Binding-site contacts:
Ligand atom O contacts residue TRP9 of chain 1.A at 3.0 Å (h-bond).
Ligand atom C contacts residue ARG74 of chain 1.A at 4.1 Å.
Ligand atom C contacts residue TRP9 of chain 1.A at 3.7 Å (hydrophobic).
Ligand atom O contacts residue LEU11 of chain 1.A at 2.9 Å (h-bond).
Ligand atom CA contacts residue GLU7 of chain 1.A at 3.7 Å.
Ligand atom CG1 contacts residue LEU11 of chain 1.A at 3.5 Å (hydrophobic).
Ligand atom CB contacts residue TRP9 of chain 1.A at 3.4 Å (hydrophobic).
Ligand atom O contacts residue ASP8 of chain 1.A at 3.9 Å.
Ligand atom C contacts residue LEU11 of chain 1.A at 3.9 Å (hydrophobic).
Ligand atom O contacts residue PHE83 of chain 1.A at 3.7 Å.
Ligand atom CB contacts residue LEU11 of chain 1.A at 3.9 Å (hydrophobic).
Ligand atom C contacts residue PHE83 of chain 1.A at 4.3 Å (hydrophobic).
Ligand atom CA contacts residue TRP9 of chain 1.A at 4.1 Å (hydrophobic).
Ligand atom N contacts residue LEU11 of chain 1.A at 4.2 Å.
Ligand atom CA contacts residue GLU7 of chain 1.A at 3.1 Å.
Ligand atom O contacts residue GLU7 of chain 1.A at 3.7 Å.
Ligand atom CG1 contacts residue TYR81 of chain 1.A at 3.5 Å (hydrophobic).
Ligand atom C contacts residue TRP9 of chain 1.A at 4.1 Å (hydrophobic).
Ligand atom CB contacts residue TRP9 of chain 1.A at 3.0 Å (hydrophobic).
Ligand atom N contacts residue GLU7 of chain 1.A at 2.7 Å (salt-bridge).
Ligand atom C contacts residue GLU7 of chain 1.A at 3.3 Å.
Ligand atom CG2 contacts residue TRP9 of chain 1.A at 3.8 Å (hydrophobic).
Ligand atom CB contacts residue GLU7 of chain 1.A at 3.7 Å.
Ligand atom N contacts residue TRP9 of chain 1.A at 4.0 Å.
Ligand atom O contacts residue ARG74 of chain 1.A at 3.1 Å.
Ligand atom CA contacts residue TRP9 of chain 1.A at 3.4 Å (hydrophobic).
Ligand atom CG2 contacts residue LEU11 of chain 1.A at 4.1 Å (hydrophobic).
Ligand atom CA contacts residue TRP9 of chain 1.A at 4.0 Å (hydrophobic).
Ligand atom CA contacts residue PHE83 of chain 1.A at 4.1 Å (hydrophobic).
Ligand atom CB contacts residue GLU7 of chain 1.A at 3.6 Å.
Ligand atom CG2 contacts residue PHE83 of chain 1.A at 4.1 Å (hydrophobic).
Ligand atom OXT contacts residue GLU7 of chain 1.A at 2.5 Å (salt-bridge).
Ligand atom OG contacts residue ARG74 of chain 1.A at 3.2 Å.
Ligand atom N contacts residue TRP9 of chain 1.A at 3.0 Å (h-bond).
Ligand atom O contacts residue ASP10 of chain 1.A at 3.9 Å.
Ligand atom O contacts residue LEU11 of chain 1.A at 4.2 Å.
Ligand atom CA contacts residue LEU11 of chain 1.A at 4.2 Å (hydrophobic).
Ligand atom O contacts residue GLU7 of chain 1.A at 2.7 Å (salt-bridge).
Ligand atom N contacts residue GLU7 of chain 1.A at 4.3 Å.
Ligand atom C contacts residue GLU7 of chain 1.A at 2.7 Å.

This protein binds this small molecule.
Small molecule (SMILES): CC(C)[C@H](NC(=O)[C@H](CO)NC(=O)[C@H](C)N)C(=O)N[C@@H](CO)C(=O)N[C@@H](C)C(=O)O

Sequence of chain 1.A:
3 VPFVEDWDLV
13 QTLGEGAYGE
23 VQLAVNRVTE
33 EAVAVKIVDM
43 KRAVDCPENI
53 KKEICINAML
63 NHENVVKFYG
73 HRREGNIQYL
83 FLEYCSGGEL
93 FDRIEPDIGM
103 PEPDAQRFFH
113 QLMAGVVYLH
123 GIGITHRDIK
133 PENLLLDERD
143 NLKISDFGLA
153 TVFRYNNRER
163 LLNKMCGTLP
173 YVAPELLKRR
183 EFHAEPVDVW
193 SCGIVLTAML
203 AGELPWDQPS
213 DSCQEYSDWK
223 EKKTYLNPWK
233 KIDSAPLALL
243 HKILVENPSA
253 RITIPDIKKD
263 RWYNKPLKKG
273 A